A small-molecule ligand and the protein it binds are described below.
Small molecule (SMILES): CC(=O)N[C@@H]1[C@@H](O)[C@H](O)[C@@H](CO)O[C@H]1O

Sequence of chain 1.C:
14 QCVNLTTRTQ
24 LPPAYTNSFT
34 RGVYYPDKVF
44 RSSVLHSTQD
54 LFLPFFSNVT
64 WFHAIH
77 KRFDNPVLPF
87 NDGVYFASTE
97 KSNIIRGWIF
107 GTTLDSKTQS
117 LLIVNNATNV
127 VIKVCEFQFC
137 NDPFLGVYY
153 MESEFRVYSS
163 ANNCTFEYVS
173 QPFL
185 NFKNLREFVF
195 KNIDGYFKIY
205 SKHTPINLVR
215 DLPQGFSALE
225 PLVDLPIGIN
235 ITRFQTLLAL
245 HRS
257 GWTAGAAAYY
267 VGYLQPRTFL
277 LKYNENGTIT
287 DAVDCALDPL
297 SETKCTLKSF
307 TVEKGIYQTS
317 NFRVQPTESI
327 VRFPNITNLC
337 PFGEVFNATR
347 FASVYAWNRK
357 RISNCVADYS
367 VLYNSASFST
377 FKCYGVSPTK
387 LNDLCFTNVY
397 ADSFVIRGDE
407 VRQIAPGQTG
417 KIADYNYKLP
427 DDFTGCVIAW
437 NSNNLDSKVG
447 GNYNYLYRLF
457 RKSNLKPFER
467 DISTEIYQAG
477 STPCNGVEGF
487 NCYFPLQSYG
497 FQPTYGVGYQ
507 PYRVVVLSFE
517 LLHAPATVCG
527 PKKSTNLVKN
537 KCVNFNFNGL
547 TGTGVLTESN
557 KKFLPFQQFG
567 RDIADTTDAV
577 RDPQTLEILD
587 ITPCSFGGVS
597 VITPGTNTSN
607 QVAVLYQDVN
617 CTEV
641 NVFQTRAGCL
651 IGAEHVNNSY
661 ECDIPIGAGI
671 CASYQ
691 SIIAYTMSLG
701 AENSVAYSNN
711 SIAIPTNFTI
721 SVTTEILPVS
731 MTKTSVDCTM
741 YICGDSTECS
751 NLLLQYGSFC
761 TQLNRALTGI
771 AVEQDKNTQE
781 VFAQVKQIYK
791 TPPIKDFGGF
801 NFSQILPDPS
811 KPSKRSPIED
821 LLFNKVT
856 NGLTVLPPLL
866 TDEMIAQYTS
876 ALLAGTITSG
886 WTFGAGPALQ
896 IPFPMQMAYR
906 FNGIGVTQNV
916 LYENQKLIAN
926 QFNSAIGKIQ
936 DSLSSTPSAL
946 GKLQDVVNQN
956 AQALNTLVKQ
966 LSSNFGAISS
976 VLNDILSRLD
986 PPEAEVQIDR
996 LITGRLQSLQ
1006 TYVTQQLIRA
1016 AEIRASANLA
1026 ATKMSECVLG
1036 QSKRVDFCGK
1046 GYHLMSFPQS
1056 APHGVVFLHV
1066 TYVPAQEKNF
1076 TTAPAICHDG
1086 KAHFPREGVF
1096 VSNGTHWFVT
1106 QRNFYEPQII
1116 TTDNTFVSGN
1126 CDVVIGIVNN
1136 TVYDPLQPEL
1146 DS

Binding-site contacts:
Ligand atom O5 contacts residue TYR28 of chain 1.C at 3.8 Å.
Ligand atom C6 contacts residue TYR28 of chain 1.C at 3.7 Å (hydrophobic).
Ligand atom C2 contacts residue ASN61 of chain 1.C at 2.5 Å.
Ligand atom C5 contacts residue TYR28 of chain 1.C at 3.6 Å (hydrophobic).
Ligand atom C5 contacts residue ASN61 of chain 1.C at 3.7 Å.
Ligand atom C8 contacts residue ASN61 of chain 1.C at 3.8 Å.
Ligand atom C1 contacts residue ASN61 of chain 1.C at 1.4 Å.
Ligand atom C3 contacts residue ASN61 of chain 1.C at 3.8 Å.
Ligand atom N2 contacts residue ASN61 of chain 1.C at 2.9 Å (h-bond).
Ligand atom C1 contacts residue TYR28 of chain 1.C at 3.7 Å (hydrophobic).
Ligand atom C7 contacts residue ASN61 of chain 1.C at 3.5 Å.
Ligand atom O5 contacts residue ASN61 of chain 1.C at 2.4 Å (h-bond).
Ligand atom O7 contacts residue ASN61 of chain 1.C at 3.7 Å.
Ligand atom C4 contacts residue ASN61 of chain 1.C at 4.2 Å.
Ligand atom O6 contacts residue TYR28 of chain 1.C at 3.3 Å.